Binding-site contacts:
Ligand atom C3 contacts residue ASN19 of chain 12.Z at 4.4 Å.
Ligand atom O6 contacts residue ASN19 of chain 12.Z at 4.5 Å.
Ligand atom N2 contacts residue ASN19 of chain 12.Z at 4.0 Å.
Ligand atom C1 contacts residue ASN19 of chain 12.Z at 1.9 Å.
Ligand atom C5 contacts residue ASN19 of chain 12.Z at 3.4 Å.
Ligand atom C6 contacts residue ASN19 of chain 12.Z at 4.1 Å.
Ligand atom O5 contacts residue ASN19 of chain 12.Z at 2.2 Å (h-bond).
Ligand atom C2 contacts residue ASN19 of chain 12.Z at 3.4 Å.
Ligand atom O7 contacts residue ASN19 of chain 12.Z at 4.5 Å.

This protein binds this small molecule.
Small molecule (SMILES): CC(=O)N[C@H]1[C@H](O[C@H]2[C@H](O)[C@@H](NC(C)=O)CO[C@@H]2CO)O[C@H](CO)[C@@H](O)[C@@H]1O

Sequence of chain 12.Z:
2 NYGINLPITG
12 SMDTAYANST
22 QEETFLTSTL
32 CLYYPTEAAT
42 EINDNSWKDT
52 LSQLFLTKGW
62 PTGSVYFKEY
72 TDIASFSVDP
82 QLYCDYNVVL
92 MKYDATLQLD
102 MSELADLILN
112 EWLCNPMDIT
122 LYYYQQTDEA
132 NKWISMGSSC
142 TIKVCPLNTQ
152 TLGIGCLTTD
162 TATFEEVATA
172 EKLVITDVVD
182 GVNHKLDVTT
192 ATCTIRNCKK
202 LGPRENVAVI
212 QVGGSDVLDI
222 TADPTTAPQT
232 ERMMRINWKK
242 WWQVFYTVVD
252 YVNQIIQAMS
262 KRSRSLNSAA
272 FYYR